Sequence of chain 1.A:
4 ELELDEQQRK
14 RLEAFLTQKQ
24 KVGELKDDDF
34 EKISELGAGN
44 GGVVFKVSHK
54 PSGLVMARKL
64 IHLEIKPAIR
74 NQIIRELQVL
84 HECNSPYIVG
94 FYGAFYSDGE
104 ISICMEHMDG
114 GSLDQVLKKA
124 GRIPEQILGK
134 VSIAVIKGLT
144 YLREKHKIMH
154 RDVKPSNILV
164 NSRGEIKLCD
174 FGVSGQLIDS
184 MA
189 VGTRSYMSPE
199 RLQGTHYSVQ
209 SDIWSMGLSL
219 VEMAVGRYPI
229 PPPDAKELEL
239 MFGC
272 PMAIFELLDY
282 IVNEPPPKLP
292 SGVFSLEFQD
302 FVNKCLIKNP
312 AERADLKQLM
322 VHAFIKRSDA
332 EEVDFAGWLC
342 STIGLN

Binding-site contacts:
Ligand atom O21 contacts residue GLU109 of chain 1.A at 3.7 Å.
Ligand atom C16 contacts residue MET108 of chain 1.A at 3.7 Å (hydrophobic).
Ligand atom C3 contacts residue SER159 of chain 1.A at 3.8 Å.
Ligand atom N18 contacts residue GLU109 of chain 1.A at 2.7 Å (salt-bridge).
Ligand atom C19 contacts residue LEU162 of chain 1.A at 3.8 Å (hydrophobic).
Ligand atom C19 contacts residue ALA60 of chain 1.A at 3.8 Å (hydrophobic).
Ligand atom O21 contacts residue ALA60 of chain 1.A at 3.5 Å.
Ligand atom C2 contacts residue SER115 of chain 1.A at 3.2 Å.
Ligand atom O21 contacts residue LEU39 of chain 1.A at 3.9 Å.
Ligand atom CL2 contacts residue LEU39 of chain 1.A at 3.4 Å.
Ligand atom C5 contacts residue ALA41 of chain 1.A at 3.6 Å (hydrophobic).
Ligand atom O21 contacts residue HIS110 of chain 1.A at 3.5 Å.
Ligand atom C16 contacts residue LEU162 of chain 1.A at 3.6 Å (hydrophobic).
Ligand atom N18 contacts residue LEU162 of chain 1.A at 3.8 Å.
Ligand atom C14 contacts residue LEU162 of chain 1.A at 4.0 Å (hydrophobic).
Ligand atom C15 contacts residue LEU162 of chain 1.A at 3.7 Å (hydrophobic).
Ligand atom CL2 contacts residue SER115 of chain 1.A at 3.9 Å.
Ligand atom C3 contacts residue ALA41 of chain 1.A at 3.2 Å (hydrophobic).
Ligand atom C17 contacts residue ALA60 of chain 1.A at 3.7 Å (hydrophobic).
Ligand atom C6 contacts residue SER159 of chain 1.A at 4.0 Å.
Ligand atom C9 contacts residue LEU39 of chain 1.A at 3.7 Å (hydrophobic).
Ligand atom O21 contacts residue MET111 of chain 1.A at 2.8 Å (h-bond).
Ligand atom C17 contacts residue LEU162 of chain 1.A at 3.6 Å (hydrophobic).
Ligand atom C13 contacts residue LEU162 of chain 1.A at 3.8 Å (hydrophobic).
Ligand atom C15 contacts residue VAL47 of chain 1.A at 4.0 Å (hydrophobic).
Ligand atom C3 contacts residue GLY42 of chain 1.A at 3.9 Å.
Ligand atom C3 contacts residue ASP117 of chain 1.A at 3.7 Å.
Ligand atom C19 contacts residue GLU109 of chain 1.A at 3.7 Å.
Ligand atom C19 contacts residue MET111 of chain 1.A at 3.5 Å (hydrophobic).
Ligand atom CL2 contacts residue GLN118 of chain 1.A at 3.1 Å.
Ligand atom N1 contacts residue ALA41 of chain 1.A at 3.6 Å (h-bond).
Ligand atom N1 contacts residue ASP117 of chain 1.A at 2.9 Å (salt-bridge).
Ligand atom N18 contacts residue ALA60 of chain 1.A at 3.3 Å.
Ligand atom C11 contacts residue LEU162 of chain 1.A at 3.8 Å (hydrophobic).
Ligand atom C5 contacts residue GLY42 of chain 1.A at 3.8 Å.
Ligand atom CL2 contacts residue GLY114 of chain 1.A at 3.8 Å.
Ligand atom C8 contacts residue LEU39 of chain 1.A at 4.0 Å (hydrophobic).
Ligand atom C17 contacts residue MET108 of chain 1.A at 3.6 Å (hydrophobic).
Ligand atom C17 contacts residue GLU109 of chain 1.A at 3.6 Å.
Ligand atom C2 contacts residue ASP117 of chain 1.A at 3.6 Å.

The small molecule below binds the protein below.
Small molecule (SMILES): O=c1[nH]ccc2cc(OC[C@@H]3CCNC3)c(Cl)cc12